Binding-site contacts:
Ligand atom O5 contacts residue ASN175 of chain 1.A at 2.4 Å (h-bond).
Ligand atom O3 contacts residue GLU219 of chain 1.A at 4.4 Å.
Ligand atom C7 contacts residue GLU219 of chain 1.A at 3.9 Å.
Ligand atom C7 contacts residue ASN175 of chain 1.A at 3.1 Å.
Ligand atom C2 contacts residue GLU219 of chain 1.A at 4.3 Å.
Ligand atom C5 contacts residue ASN175 of chain 1.A at 3.6 Å.
Ligand atom C1 contacts residue ASN175 of chain 1.A at 1.4 Å.
Ligand atom C3 contacts residue ASN175 of chain 1.A at 3.8 Å.
Ligand atom N2 contacts residue ASN175 of chain 1.A at 2.9 Å (h-bond).
Ligand atom N2 contacts residue GLU219 of chain 1.A at 3.3 Å (salt-bridge).
Ligand atom C8 contacts residue THR28 of chain 1.A at 4.1 Å.
Ligand atom C2 contacts residue ASN175 of chain 1.A at 2.5 Å.
Ligand atom O3 contacts residue LYS138 of chain 1.A at 4.0 Å.
Ligand atom C6 contacts residue VAL136 of chain 1.A at 4.3 Å (hydrophobic).
Ligand atom C8 contacts residue ASN175 of chain 1.A at 4.2 Å.
Ligand atom C3 contacts residue GLU219 of chain 1.A at 4.3 Å.
Ligand atom C8 contacts residue GLU219 of chain 1.A at 3.4 Å.
Ligand atom C4 contacts residue ASN175 of chain 1.A at 4.2 Å.
Ligand atom O7 contacts residue ASN175 of chain 1.A at 3.0 Å (h-bond).

Sequence of chain 1.A:
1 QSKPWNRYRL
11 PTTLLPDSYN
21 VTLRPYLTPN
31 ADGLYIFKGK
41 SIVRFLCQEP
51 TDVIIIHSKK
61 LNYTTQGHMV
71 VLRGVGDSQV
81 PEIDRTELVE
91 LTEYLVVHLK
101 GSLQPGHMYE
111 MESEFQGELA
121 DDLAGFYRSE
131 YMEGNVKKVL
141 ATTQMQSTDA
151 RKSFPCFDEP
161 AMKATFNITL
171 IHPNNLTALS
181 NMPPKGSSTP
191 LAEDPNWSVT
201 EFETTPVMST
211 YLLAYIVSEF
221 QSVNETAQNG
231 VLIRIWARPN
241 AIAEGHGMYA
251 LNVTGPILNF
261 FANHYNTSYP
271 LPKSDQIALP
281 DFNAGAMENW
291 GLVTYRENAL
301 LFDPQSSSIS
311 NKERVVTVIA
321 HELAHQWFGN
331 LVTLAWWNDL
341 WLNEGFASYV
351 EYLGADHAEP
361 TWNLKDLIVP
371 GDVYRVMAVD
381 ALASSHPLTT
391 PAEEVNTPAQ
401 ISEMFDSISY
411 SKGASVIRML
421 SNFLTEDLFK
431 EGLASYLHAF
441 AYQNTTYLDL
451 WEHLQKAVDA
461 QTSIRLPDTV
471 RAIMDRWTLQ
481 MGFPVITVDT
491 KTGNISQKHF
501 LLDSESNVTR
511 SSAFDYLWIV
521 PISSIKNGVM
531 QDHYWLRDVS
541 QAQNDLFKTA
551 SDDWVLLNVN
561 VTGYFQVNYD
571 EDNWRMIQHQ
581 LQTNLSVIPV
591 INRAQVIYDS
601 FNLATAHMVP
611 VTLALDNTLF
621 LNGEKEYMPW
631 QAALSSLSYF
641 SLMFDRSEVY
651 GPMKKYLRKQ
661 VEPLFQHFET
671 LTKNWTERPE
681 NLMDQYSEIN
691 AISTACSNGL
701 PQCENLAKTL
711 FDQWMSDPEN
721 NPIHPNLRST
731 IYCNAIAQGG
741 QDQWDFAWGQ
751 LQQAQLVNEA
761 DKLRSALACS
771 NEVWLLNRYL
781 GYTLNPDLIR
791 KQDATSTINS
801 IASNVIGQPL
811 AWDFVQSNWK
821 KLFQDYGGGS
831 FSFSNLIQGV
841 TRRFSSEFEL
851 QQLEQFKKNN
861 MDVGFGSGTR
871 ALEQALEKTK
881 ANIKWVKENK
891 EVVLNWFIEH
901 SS

The protein below binds the small molecule below.
Small molecule (SMILES): CC(=O)N[C@H]1[C@H](O[C@H]2[C@H](O)[C@@H](NC(C)=O)CO[C@@H]2CO)O[C@H](CO)[C@@H](O)[C@@H]1O